A protein and the small-molecule ligand that binds it are described below.
Small molecule (SMILES): CNc1nc2[nH]c(-c3cccc(CNC(=O)COC)n3)cc2c2c1ncn2C

Binding-site contacts:
Ligand atom N3 contacts residue TYR137 of chain 1.A at 3.6 Å.
Ligand atom C27 contacts residue VAL138 of chain 1.A at 3.5 Å (hydrophobic).
Ligand atom C28 contacts residue LYS90 of chain 1.A at 3.7 Å.
Ligand atom N24 contacts residue GLY141 of chain 1.A at 3.6 Å.
Ligand atom C17 contacts residue LEU43 of chain 1.A at 3.7 Å (hydrophobic).
Ligand atom N3 contacts residue VAL88 of chain 1.A at 3.6 Å.
Ligand atom C15 contacts residue ARG186 of chain 1.A at 3.8 Å.
Ligand atom N18 contacts residue LEU43 of chain 1.A at 2.9 Å (h-bond).
Ligand atom C2 contacts residue GLU136 of chain 1.A at 3.2 Å.
Ligand atom N26 contacts residue GLY141 of chain 1.A at 3.5 Å.
Ligand atom C21 contacts residue LEU43 of chain 1.A at 3.9 Å (hydrophobic).
Ligand atom C9 contacts residue PRO142 of chain 1.A at 3.7 Å (hydrophobic).
Ligand atom C13 contacts residue LEU43 of chain 1.A at 3.4 Å (hydrophobic).
Ligand atom C23 contacts residue LEU43 of chain 1.A at 3.6 Å (hydrophobic).
Ligand atom N1 contacts residue VAL88 of chain 1.A at 3.7 Å.
Ligand atom C27 contacts residue GLY141 of chain 1.A at 3.6 Å.
Ligand atom N26 contacts residue TYR137 of chain 1.A at 3.5 Å.
Ligand atom N3 contacts residue GLU136 of chain 1.A at 3.8 Å.
Ligand atom C7 contacts residue PRO142 of chain 1.A at 3.4 Å (hydrophobic).
Ligand atom C5 contacts residue LEU189 of chain 1.A at 3.7 Å (hydrophobic).
Ligand atom N24 contacts residue PRO142 of chain 1.A at 3.8 Å.
Ligand atom N1 contacts residue LEU189 of chain 1.A at 3.5 Å.
Ligand atom C27 contacts residue TYR137 of chain 1.A at 3.2 Å (hydrophobic).
Ligand atom C15 contacts residue GLY44 of chain 1.A at 3.8 Å.
Ligand atom N3 contacts residue VAL138 of chain 1.A at 2.9 Å (h-bond).
Ligand atom N12 contacts residue LEU43 of chain 1.A at 3.4 Å (h-bond).
Ligand atom C2 contacts residue LEU189 of chain 1.A at 3.5 Å (hydrophobic).
Ligand atom C2 contacts residue VAL138 of chain 1.A at 3.7 Å (hydrophobic).
Ligand atom C28 contacts residue LEU189 of chain 1.A at 3.8 Å (hydrophobic).
Ligand atom C27 contacts residue GLU139 of chain 1.A at 3.6 Å.
Ligand atom C25 contacts residue GLY141 of chain 1.A at 3.5 Å.
Ligand atom N26 contacts residue VAL138 of chain 1.A at 2.8 Å (h-bond).
Ligand atom C19 contacts residue LEU43 of chain 1.A at 3.8 Å (hydrophobic).
Ligand atom C15 contacts residue GLN45 of chain 1.A at 3.5 Å.
Ligand atom C25 contacts residue VAL138 of chain 1.A at 3.7 Å (hydrophobic).
Ligand atom C14 contacts residue ARG186 of chain 1.A at 3.4 Å.
Ligand atom N8 contacts residue PRO142 of chain 1.A at 3.4 Å.
Ligand atom C14 contacts residue GLY44 of chain 1.A at 3.7 Å.
Ligand atom O20 contacts residue VAL145 of chain 1.A at 3.6 Å.
Ligand atom C2 contacts residue VAL88 of chain 1.A at 3.5 Å (hydrophobic).

Sequence of chain 1.A:
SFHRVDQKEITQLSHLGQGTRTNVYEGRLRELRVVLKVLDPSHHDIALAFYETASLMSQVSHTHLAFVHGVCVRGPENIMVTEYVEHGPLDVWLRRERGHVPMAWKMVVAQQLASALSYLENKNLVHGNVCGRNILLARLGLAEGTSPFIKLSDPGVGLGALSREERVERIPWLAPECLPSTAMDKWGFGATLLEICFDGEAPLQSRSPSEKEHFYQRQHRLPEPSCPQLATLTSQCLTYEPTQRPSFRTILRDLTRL